This protein binds this small molecule.
Small molecule (SMILES): CC(=O)N[C@H]1[C@H]([C@H](O)[C@H](O)CO)O[C@@](O[C@H](CO)[C@@H](O)[C@@H]2O[C@@H](C(=O)O)C[C@H](O)[C@H]2NC(C)=O)(C(=O)O)C[C@@H]1O

Binding-site contacts:
Ligand atom C5 contacts residue ASN272 of chain 41.B at 4.1 Å.
Ligand atom O8 contacts residue ASN272 of chain 41.B at 3.5 Å (h-bond).
Ligand atom O10 contacts residue LEU62 of chain 41.B at 4.0 Å.
Ligand atom C1 contacts residue ASN272 of chain 41.B at 3.8 Å.
Ligand atom C1 contacts residue SER274 of chain 41.B at 3.7 Å.
Ligand atom C11 contacts residue PHE65 of chain 41.B at 3.8 Å (hydrophobic).
Ligand atom O7 contacts residue LEU62 of chain 41.B at 3.8 Å.
Ligand atom O8 contacts residue LYS68 of chain 41.B at 3.4 Å.
Ligand atom O1A contacts residue SER274 of chain 41.B at 2.6 Å (h-bond).
Ligand atom C6 contacts residue ASN272 of chain 41.B at 3.6 Å.
Ligand atom O9 contacts residue LEU67 of chain 41.B at 3.3 Å.
Ligand atom C9 contacts residue GLN278 of chain 41.B at 3.2 Å.
Ligand atom C10 contacts residue PHE75 of chain 41.C at 3.1 Å (hydrophobic).
Ligand atom C10 contacts residue GLN278 of chain 41.B at 4.0 Å.
Ligand atom C10 contacts residue ASN272 of chain 41.B at 4.0 Å.
Ligand atom C11 contacts residue PHE75 of chain 41.C at 2.3 Å (hydrophobic).
Ligand atom O10 contacts residue PHE75 of chain 41.C at 3.0 Å.
Ligand atom C7 contacts residue GLN278 of chain 41.B at 3.8 Å.
Ligand atom O9 contacts residue LYS68 of chain 41.B at 2.9 Å (salt-bridge).
Ligand atom C1 contacts residue LYS68 of chain 41.B at 3.6 Å.
Ligand atom N5 contacts residue ASN272 of chain 41.B at 3.2 Å (h-bond).
Ligand atom O1A contacts residue LYS68 of chain 41.B at 2.9 Å.
Ligand atom C9 contacts residue LYS68 of chain 41.B at 3.8 Å.
Ligand atom C11 contacts residue ASN272 of chain 41.B at 3.6 Å.
Ligand atom C11 contacts residue SER274 of chain 41.B at 4.0 Å.
Ligand atom C9 contacts residue LEU67 of chain 41.B at 4.1 Å (hydrophobic).
Ligand atom O1B contacts residue SER274 of chain 41.B at 4.1 Å.
Ligand atom C11 contacts residue GLN278 of chain 41.B at 3.5 Å.
Ligand atom N5 contacts residue GLN278 of chain 41.B at 3.9 Å.
Ligand atom C4 contacts residue ASN272 of chain 41.B at 4.1 Å.
Ligand atom C8 contacts residue GLN278 of chain 41.B at 3.6 Å.
Ligand atom C11 contacts residue HIS138 of chain 41.A at 3.5 Å.
Ligand atom O1B contacts residue LYS68 of chain 41.B at 3.9 Å.
Ligand atom C11 contacts residue THR276 of chain 41.B at 3.3 Å.
Ligand atom O1B contacts residue THR276 of chain 41.B at 3.7 Å.
Ligand atom O1B contacts residue ASN272 of chain 41.B at 3.4 Å (h-bond).
Ligand atom O8 contacts residue GLN278 of chain 41.B at 3.5 Å (h-bond).
Ligand atom C11 contacts residue PHE270 of chain 41.B at 3.8 Å (hydrophobic).
Ligand atom O9 contacts residue GLN278 of chain 41.B at 4.0 Å.
Ligand atom C11 contacts residue LEU62 of chain 41.B at 4.1 Å (hydrophobic).

Sequence of chain 41.A:
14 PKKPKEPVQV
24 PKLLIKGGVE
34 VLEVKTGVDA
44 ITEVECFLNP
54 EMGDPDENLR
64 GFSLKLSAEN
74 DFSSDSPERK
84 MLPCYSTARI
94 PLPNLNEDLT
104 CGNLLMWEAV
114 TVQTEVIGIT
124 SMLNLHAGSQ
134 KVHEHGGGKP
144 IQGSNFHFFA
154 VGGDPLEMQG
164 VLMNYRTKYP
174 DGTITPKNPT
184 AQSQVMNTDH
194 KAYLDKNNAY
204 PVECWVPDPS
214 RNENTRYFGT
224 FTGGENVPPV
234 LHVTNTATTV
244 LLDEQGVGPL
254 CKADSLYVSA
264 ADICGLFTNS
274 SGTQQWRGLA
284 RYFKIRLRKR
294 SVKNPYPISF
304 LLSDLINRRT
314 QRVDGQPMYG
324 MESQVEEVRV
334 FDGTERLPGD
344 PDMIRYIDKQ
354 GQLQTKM

Sequence of chain 41.B:
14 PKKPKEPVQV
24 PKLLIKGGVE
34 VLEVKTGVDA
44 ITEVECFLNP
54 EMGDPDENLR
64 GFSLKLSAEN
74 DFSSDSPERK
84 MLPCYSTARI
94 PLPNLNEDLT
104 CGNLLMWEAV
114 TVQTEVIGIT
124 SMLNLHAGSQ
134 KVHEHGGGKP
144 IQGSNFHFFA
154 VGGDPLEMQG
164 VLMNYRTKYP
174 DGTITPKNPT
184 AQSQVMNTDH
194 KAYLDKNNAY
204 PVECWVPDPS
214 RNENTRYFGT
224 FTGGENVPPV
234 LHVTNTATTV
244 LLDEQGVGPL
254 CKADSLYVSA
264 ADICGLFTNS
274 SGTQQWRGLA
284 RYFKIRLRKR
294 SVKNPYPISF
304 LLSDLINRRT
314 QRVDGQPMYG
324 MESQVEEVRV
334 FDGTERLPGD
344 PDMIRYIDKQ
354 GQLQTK

Sequence of chain 41.C:
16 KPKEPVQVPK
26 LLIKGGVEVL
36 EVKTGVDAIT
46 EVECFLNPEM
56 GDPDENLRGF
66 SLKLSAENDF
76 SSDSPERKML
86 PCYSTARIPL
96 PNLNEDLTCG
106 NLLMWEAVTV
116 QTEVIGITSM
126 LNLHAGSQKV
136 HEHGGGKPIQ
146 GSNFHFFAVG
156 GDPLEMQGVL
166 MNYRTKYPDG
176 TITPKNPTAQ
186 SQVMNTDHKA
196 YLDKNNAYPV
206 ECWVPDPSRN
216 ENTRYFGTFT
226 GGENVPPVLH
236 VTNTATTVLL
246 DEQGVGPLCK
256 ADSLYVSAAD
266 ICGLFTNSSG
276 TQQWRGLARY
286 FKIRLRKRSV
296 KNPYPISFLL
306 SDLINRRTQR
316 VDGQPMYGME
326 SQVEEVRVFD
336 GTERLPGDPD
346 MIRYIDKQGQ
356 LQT